The protein below binds the small molecule below.
Small molecule (SMILES): CC(C)CCC[C@@H](C)[C@H]1CC[C@H]2[C@@H]3CC=C4C[C@@H](O)CC[C@]4(C)[C@H]3CC[C@]12C

Sequence of chain 1.N:
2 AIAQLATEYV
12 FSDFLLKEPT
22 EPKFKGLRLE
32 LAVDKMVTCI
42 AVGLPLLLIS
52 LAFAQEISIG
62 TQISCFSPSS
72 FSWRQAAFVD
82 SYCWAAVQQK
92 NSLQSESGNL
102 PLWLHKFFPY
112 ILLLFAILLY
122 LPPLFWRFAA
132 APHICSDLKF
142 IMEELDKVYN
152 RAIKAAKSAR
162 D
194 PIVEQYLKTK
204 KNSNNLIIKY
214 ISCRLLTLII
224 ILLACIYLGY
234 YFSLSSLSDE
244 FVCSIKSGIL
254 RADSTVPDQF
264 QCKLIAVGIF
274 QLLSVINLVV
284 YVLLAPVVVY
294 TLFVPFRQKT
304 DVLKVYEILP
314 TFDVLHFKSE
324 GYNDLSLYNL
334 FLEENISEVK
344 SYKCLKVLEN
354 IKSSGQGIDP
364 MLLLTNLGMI

Binding-site contacts:
Ligand atom C12 contacts residue LEU101 of chain 1.N at 4.5 Å (hydrophobic).
Ligand atom C11 contacts residue PTY1 of chain 1.PC at 3.4 Å.
Ligand atom C24 contacts residue TYR230 of chain 1.N at 4.1 Å (hydrophobic).
Ligand atom C16 contacts residue TYR233 of chain 1.N at 4.1 Å (hydrophobic).
Ligand atom C27 contacts residue PHE116 of chain 1.N at 3.9 Å (hydrophobic).
Ligand atom C15 contacts residue CLR1 of chain 1.TC at 4.2 Å.
Ligand atom C21 contacts residue TYR230 of chain 1.N at 3.4 Å (hydrophobic).
Ligand atom C22 contacts residue ILE229 of chain 1.N at 4.0 Å (hydrophobic).
Ligand atom C1 contacts residue PTY1 of chain 1.PC at 3.9 Å.
Ligand atom C9 contacts residue LEU101 of chain 1.N at 4.5 Å (hydrophobic).
Ligand atom C2 contacts residue PTY1 of chain 1.PC at 4.3 Å.
Ligand atom C1 contacts residue LEU101 of chain 1.N at 4.0 Å (hydrophobic).
Ligand atom C24 contacts residue LEU226 of chain 1.N at 4.2 Å (hydrophobic).
Ligand atom C20 contacts residue PTY1 of chain 1.PC at 3.9 Å.
Ligand atom C15 contacts residue TYR233 of chain 1.N at 4.2 Å (hydrophobic).
Ligand atom C25 contacts residue PTY1 of chain 1.PC at 4.2 Å.
Ligand atom C27 contacts residue PTY1 of chain 1.PC at 3.2 Å.
Ligand atom C23 contacts residue ILE229 of chain 1.N at 4.5 Å (hydrophobic).
Ligand atom O1 contacts residue PTY1 of chain 1.PC at 4.0 Å.
Ligand atom C25 contacts residue LEU226 of chain 1.N at 4.1 Å (hydrophobic).
Ligand atom C6 contacts residue CLR1 of chain 1.TC at 4.3 Å.
Ligand atom C24 contacts residue PTY1 of chain 1.PC at 4.4 Å.
Ligand atom C17 contacts residue TYR233 of chain 1.N at 4.3 Å (hydrophobic).
Ligand atom C27 contacts residue LEU226 of chain 1.N at 4.3 Å (hydrophobic).
Ligand atom C7 contacts residue CLR1 of chain 1.TC at 3.8 Å.
Ligand atom C11 contacts residue LEU101 of chain 1.N at 4.3 Å (hydrophobic).
Ligand atom C7 contacts residue TYR233 of chain 1.N at 4.5 Å (hydrophobic).
Ligand atom C12 contacts residue PTY1 of chain 1.PC at 3.2 Å.
Ligand atom C21 contacts residue PTY1 of chain 1.PC at 3.5 Å.
Ligand atom C26 contacts residue PTY1 of chain 1.PC at 4.3 Å.